Sequence of chain 1.C:
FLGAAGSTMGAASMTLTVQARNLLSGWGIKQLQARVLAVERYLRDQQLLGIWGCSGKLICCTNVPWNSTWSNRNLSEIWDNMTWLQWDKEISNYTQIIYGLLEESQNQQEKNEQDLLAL

The small molecule below binds the protein below.
Small molecule (SMILES): CC(=O)N[C@@H]1[C@@H](O)[C@H](O)[C@@H](CO)O[C@H]1O

Binding-site contacts:
Ligand atom C7 contacts residue THR102 of chain 1.C at 3.9 Å.
Ligand atom C7 contacts residue ASN100 of chain 1.C at 3.6 Å.
Ligand atom O3 contacts residue THR102 of chain 1.C at 4.4 Å.
Ligand atom C8 contacts residue TRP103 of chain 1.C at 4.3 Å (hydrophobic).
Ligand atom C1 contacts residue THR102 of chain 1.C at 4.4 Å.
Ligand atom C2 contacts residue ASN100 of chain 1.C at 2.6 Å.
Ligand atom C5 contacts residue ASN100 of chain 1.C at 3.8 Å.
Ligand atom O5 contacts residue ASN100 of chain 1.C at 2.5 Å (h-bond).
Ligand atom O7 contacts residue ASN100 of chain 1.C at 3.8 Å.
Ligand atom C8 contacts residue ILE130 of chain 1.C at 3.9 Å (hydrophobic).
Ligand atom N2 contacts residue ASN100 of chain 1.C at 3.1 Å (h-bond).
Ligand atom C8 contacts residue THR102 of chain 1.C at 4.0 Å.
Ligand atom C3 contacts residue ASN100 of chain 1.C at 4.0 Å.
Ligand atom C1 contacts residue ASN100 of chain 1.C at 1.5 Å.
Ligand atom C2 contacts residue THR102 of chain 1.C at 3.4 Å.
Ligand atom C4 contacts residue ASN100 of chain 1.C at 4.4 Å.
Ligand atom N2 contacts residue THR102 of chain 1.C at 2.8 Å (h-bond).